Sequence of chain 2.A:
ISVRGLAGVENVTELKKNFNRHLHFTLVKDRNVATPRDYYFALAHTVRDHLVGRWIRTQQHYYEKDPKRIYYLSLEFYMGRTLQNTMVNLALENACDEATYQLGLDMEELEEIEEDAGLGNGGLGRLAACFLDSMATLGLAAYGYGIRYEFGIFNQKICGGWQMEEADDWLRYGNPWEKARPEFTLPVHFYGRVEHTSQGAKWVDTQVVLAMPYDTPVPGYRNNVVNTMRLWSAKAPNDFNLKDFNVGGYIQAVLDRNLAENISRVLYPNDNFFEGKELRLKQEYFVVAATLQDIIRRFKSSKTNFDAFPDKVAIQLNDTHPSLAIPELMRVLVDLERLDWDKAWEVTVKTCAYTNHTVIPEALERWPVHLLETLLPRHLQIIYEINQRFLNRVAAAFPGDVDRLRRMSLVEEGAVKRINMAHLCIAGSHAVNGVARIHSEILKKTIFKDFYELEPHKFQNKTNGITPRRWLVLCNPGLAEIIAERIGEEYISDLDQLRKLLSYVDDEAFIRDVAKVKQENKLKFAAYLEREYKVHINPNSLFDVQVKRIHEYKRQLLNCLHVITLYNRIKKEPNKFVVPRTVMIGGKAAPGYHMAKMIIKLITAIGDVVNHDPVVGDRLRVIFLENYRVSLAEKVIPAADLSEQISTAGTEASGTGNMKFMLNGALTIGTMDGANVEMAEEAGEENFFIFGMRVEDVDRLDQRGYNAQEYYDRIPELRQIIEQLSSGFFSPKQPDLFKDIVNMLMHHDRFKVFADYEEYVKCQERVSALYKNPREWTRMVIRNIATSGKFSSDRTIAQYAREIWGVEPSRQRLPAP

This small molecule binds to this protein.
Small molecule (SMILES): O=C(NC(=O)c1ccccc1)N[C@@H]1O[C@H](CO)[C@@H](O)[C@H](O)[C@H]1O

Sequence of chain 1.A:
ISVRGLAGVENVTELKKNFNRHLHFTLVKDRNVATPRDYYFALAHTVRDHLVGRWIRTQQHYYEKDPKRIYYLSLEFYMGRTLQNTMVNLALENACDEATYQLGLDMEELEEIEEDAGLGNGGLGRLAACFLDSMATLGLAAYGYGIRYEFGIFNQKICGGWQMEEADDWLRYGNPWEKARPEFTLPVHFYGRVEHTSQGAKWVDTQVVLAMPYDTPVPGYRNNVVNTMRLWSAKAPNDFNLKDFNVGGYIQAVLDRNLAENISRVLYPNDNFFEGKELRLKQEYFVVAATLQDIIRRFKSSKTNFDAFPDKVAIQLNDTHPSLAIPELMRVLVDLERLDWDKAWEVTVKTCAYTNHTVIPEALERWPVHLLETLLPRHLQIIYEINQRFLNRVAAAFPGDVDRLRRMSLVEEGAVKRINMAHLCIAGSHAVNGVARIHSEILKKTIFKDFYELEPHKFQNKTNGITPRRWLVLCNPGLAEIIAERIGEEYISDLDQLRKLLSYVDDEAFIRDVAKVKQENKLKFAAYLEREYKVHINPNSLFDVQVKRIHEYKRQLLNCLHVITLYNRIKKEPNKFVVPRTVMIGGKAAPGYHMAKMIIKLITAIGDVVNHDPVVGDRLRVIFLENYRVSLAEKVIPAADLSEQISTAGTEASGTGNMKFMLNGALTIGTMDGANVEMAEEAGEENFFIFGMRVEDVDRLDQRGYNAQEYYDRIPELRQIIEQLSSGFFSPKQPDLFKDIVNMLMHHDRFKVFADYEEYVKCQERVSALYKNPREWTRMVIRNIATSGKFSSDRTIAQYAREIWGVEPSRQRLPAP

Binding-site contacts:
Ligand atom O8 contacts residue VAL40 of chain 2.A at 3.8 Å.
Ligand atom C13 contacts residue TRP189 of chain 1.A at 3.0 Å (hydrophobic).
Ligand atom O5 contacts residue THR38 of chain 2.A at 3.7 Å.
Ligand atom C3 contacts residue HIS57 of chain 2.A at 3.8 Å.
Ligand atom C12 contacts residue PRO229 of chain 1.A at 3.8 Å (hydrophobic).
Ligand atom O2 contacts residue ARG60 of chain 1.A at 3.8 Å.
Ligand atom C7 contacts residue GLU190 of chain 1.A at 3.3 Å.
Ligand atom C2 contacts residue THR38 of chain 2.A at 3.8 Å.
Ligand atom N2 contacts residue GLU190 of chain 1.A at 2.8 Å (salt-bridge).
Ligand atom O8 contacts residue ARG60 of chain 1.A at 3.1 Å (salt-bridge).
Ligand atom O2 contacts residue BZD1 of chain 2.C at 3.0 Å (h-bond).
Ligand atom C8 contacts residue ARG60 of chain 1.A at 3.3 Å.
Ligand atom C14 contacts residue GLU190 of chain 1.A at 3.4 Å.
Ligand atom C10 contacts residue ARG60 of chain 1.A at 3.4 Å.
Ligand atom O3 contacts residue BZD1 of chain 2.C at 3.0 Å (h-bond).
Ligand atom C8 contacts residue GLU190 of chain 1.A at 3.8 Å.
Ligand atom O3 contacts residue HIS57 of chain 2.A at 2.8 Å (h-bond).
Ligand atom C13 contacts residue ARG60 of chain 1.A at 3.8 Å.
Ligand atom O8 contacts residue PHE37 of chain 2.A at 3.9 Å.
Ligand atom N2 contacts residue ARG60 of chain 1.A at 3.6 Å (salt-bridge).
Ligand atom C14 contacts residue TRP189 of chain 1.A at 3.3 Å (hydrophobic).
Ligand atom C14 contacts residue PRO188 of chain 1.A at 3.6 Å (hydrophobic).
Ligand atom C4 contacts residue HIS57 of chain 2.A at 3.5 Å.
Ligand atom C14 contacts residue ARG60 of chain 1.A at 3.7 Å.
Ligand atom O7 contacts residue GLU190 of chain 1.A at 3.1 Å (salt-bridge).
Ligand atom O6 contacts residue LYS191 of chain 1.A at 3.4 Å (salt-bridge).
Ligand atom N1 contacts residue THR38 of chain 2.A at 3.5 Å (h-bond).
Ligand atom C11 contacts residue VAL64 of chain 1.A at 3.5 Å (hydrophobic).
Ligand atom O5 contacts residue LYS191 of chain 1.A at 3.7 Å.
Ligand atom C12 contacts residue ARG60 of chain 1.A at 3.4 Å.
Ligand atom C13 contacts residue PRO229 of chain 1.A at 3.8 Å (hydrophobic).
Ligand atom C13 contacts residue TRP67 of chain 1.A at 3.7 Å (hydrophobic).
Ligand atom C12 contacts residue TRP67 of chain 1.A at 3.5 Å (hydrophobic).
Ligand atom O4 contacts residue HIS57 of chain 2.A at 3.0 Å.
Ligand atom C3 contacts residue BZD1 of chain 2.C at 3.8 Å.
Ligand atom C11 contacts residue ARG60 of chain 1.A at 3.4 Å.
Ligand atom C10 contacts residue VAL40 of chain 2.A at 3.4 Å (hydrophobic).
Ligand atom O6 contacts residue LEU39 of chain 2.A at 3.0 Å.
Ligand atom O8 contacts residue THR38 of chain 2.A at 3.2 Å (h-bond).
Ligand atom C9 contacts residue ARG60 of chain 1.A at 3.4 Å.